Sequence of chain 55.A:
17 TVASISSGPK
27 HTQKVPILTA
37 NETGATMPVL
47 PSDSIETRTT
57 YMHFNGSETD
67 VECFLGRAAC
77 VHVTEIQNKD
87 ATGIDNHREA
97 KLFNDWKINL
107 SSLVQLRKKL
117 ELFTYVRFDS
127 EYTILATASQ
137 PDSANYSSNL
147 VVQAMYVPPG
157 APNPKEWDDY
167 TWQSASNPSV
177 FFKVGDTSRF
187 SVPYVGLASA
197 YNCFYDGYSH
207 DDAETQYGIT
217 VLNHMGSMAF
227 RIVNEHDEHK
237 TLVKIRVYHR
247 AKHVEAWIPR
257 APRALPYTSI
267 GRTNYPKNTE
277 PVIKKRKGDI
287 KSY

A protein and the small-molecule ligand that binds it are described below.
Small molecule (SMILES): Cc1cc(CCCCCCCOc2ccc(C3=N[C@@H](C)CO3)cc2)on1

Binding-site contacts:
Ligand atom O1 contacts residue TYR152 of chain 55.A at 3.9 Å.
Ligand atom C1B contacts residue MET221 of chain 55.A at 3.8 Å (hydrophobic).
Ligand atom O1B contacts residue TYR128 of chain 55.A at 3.9 Å.
Ligand atom C5C contacts residue TYR128 of chain 55.A at 3.5 Å (hydrophobic).
Ligand atom C4 contacts residue MET224 of chain 55.A at 3.8 Å (hydrophobic).
Ligand atom N3A contacts residue ASN219 of chain 55.A at 3.0 Å (h-bond).
Ligand atom C4B contacts residue LEU106 of chain 55.A at 3.7 Å (hydrophobic).
Ligand atom C3 contacts residue PRO174 of chain 55.A at 3.8 Å (hydrophobic).
Ligand atom O1B contacts residue MET221 of chain 55.A at 3.4 Å.
Ligand atom C31 contacts residue ALA150 of chain 55.A at 3.5 Å (hydrophobic).
Ligand atom CM1 contacts residue SER107 of chain 55.A at 3.9 Å.
Ligand atom C4 contacts residue TYR152 of chain 55.A at 3.9 Å (hydrophobic).
Ligand atom O1 contacts residue VAL188 of chain 55.A at 3.8 Å.
Ligand atom C5C contacts residue ILE104 of chain 55.A at 3.8 Å (hydrophobic).
Ligand atom C31 contacts residue VAL176 of chain 55.A at 3.3 Å (hydrophobic).
Ligand atom C6C contacts residue MET221 of chain 55.A at 3.7 Å (hydrophobic).
Ligand atom C5B contacts residue TYR197 of chain 55.A at 3.7 Å (hydrophobic).
Ligand atom C5 contacts residue PHE186 of chain 55.A at 3.5 Å (hydrophobic).
Ligand atom C6B contacts residue LEU106 of chain 55.A at 3.9 Å (hydrophobic).
Ligand atom C6C contacts residue VAL191 of chain 55.A at 3.2 Å (hydrophobic).
Ligand atom C31 contacts residue PRO174 of chain 55.A at 3.4 Å (hydrophobic).
Ligand atom C3B contacts residue MET221 of chain 55.A at 3.8 Å (hydrophobic).
Ligand atom C7C contacts residue TYR128 of chain 55.A at 3.6 Å (hydrophobic).
Ligand atom C4C contacts residue TYR152 of chain 55.A at 3.8 Å (hydrophobic).
Ligand atom C2C contacts residue VAL188 of chain 55.A at 3.2 Å (hydrophobic).
Ligand atom C3C contacts residue TYR128 of chain 55.A at 3.9 Å (hydrophobic).
Ligand atom C7C contacts residue TYR197 of chain 55.A at 3.8 Å (hydrophobic).
Ligand atom N2 contacts residue PHE186 of chain 55.A at 3.7 Å.
Ligand atom C31 contacts residue SER175 of chain 55.A at 3.6 Å.
Ligand atom O1 contacts residue ALA24 of chain 55.C at 3.6 Å.
Ligand atom C5B contacts residue LEU106 of chain 55.A at 3.5 Å (hydrophobic).
Ligand atom C3 contacts residue PHE186 of chain 55.A at 3.8 Å (hydrophobic).
Ligand atom C5 contacts residue TYR152 of chain 55.A at 3.8 Å (hydrophobic).
Ligand atom C4 contacts residue PHE186 of chain 55.A at 3.6 Å (hydrophobic).
Ligand atom C4A contacts residue ASN219 of chain 55.A at 3.5 Å.
Ligand atom C3C contacts residue VAL188 of chain 55.A at 3.3 Å (hydrophobic).
Ligand atom C6B contacts residue TYR197 of chain 55.A at 3.6 Å (hydrophobic).
Ligand atom O1 contacts residue PHE186 of chain 55.A at 3.5 Å.
Ligand atom N2 contacts residue ALA24 of chain 55.C at 3.4 Å.
Ligand atom C2B contacts residue MET221 of chain 55.A at 3.5 Å (hydrophobic).

Sequence of chain 55.C:
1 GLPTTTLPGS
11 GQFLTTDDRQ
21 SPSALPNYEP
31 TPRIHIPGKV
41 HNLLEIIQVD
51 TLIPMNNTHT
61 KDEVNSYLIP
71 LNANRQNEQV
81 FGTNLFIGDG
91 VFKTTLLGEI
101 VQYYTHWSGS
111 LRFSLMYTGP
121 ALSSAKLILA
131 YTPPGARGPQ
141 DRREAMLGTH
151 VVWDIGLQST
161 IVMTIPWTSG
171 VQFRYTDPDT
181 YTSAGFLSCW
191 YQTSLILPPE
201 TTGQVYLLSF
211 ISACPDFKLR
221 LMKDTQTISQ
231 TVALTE